Binding-site contacts:
Ligand atom OP2 contacts residue ARG229 of chain 1.A at 2.6 Å (salt-bridge).
Ligand atom OP1 contacts residue LYS479 of chain 1.A at 3.2 Å (salt-bridge).
Ligand atom O2' contacts residue SER482 of chain 1.A at 2.3 Å (h-bond).
Ligand atom OP1 contacts residue THR32 of chain 1.B at 3.3 Å.
Ligand atom OP1 contacts residue SER268 of chain 1.A at 2.5 Å (h-bond).
Ligand atom O3' contacts residue GLY31 of chain 1.B at 3.1 Å.
Ligand atom O5' contacts residue ARG363 of chain 1.B at 2.5 Å (salt-bridge).
Ligand atom O5' contacts residue V9G1 of chain 1.E at 2.1 Å (h-bond).
Ligand atom C2 contacts residue TYR326 of chain 1.A at 3.1 Å (hydrophobic).
Ligand atom C1' contacts residue SER482 of chain 1.A at 3.1 Å.
Ligand atom C2' contacts residue SER482 of chain 1.A at 3.3 Å.
Ligand atom N3 contacts residue SER482 of chain 1.A at 3.3 Å (h-bond).
Ligand atom OP2 contacts residue LYS461 of chain 1.A at 2.8 Å (salt-bridge).
Ligand atom N7 contacts residue ARG229 of chain 1.A at 2.9 Å (salt-bridge).
Ligand atom O5' contacts residue GLY31 of chain 1.B at 3.3 Å.
Ligand atom C2' contacts residue GLY302 of chain 1.A at 3.3 Å.
Ligand atom O2 contacts residue ASN442 of chain 1.A at 2.8 Å (h-bond).
Ligand atom O4' contacts residue SER482 of chain 1.A at 3.3 Å (h-bond).
Ligand atom O6 contacts residue V9G1 of chain 1.E at 2.9 Å (h-bond).
Ligand atom C8 contacts residue ARG229 of chain 1.A at 3.3 Å.
Ligand atom C4' contacts residue TYR30 of chain 1.B at 3.2 Å (hydrophobic).
Ligand atom C5' contacts residue ARG363 of chain 1.B at 3.3 Å.
Ligand atom N7 contacts residue LYS306 of chain 1.A at 3.3 Å.
Ligand atom O2' contacts residue ASN442 of chain 1.A at 3.0 Å (h-bond).
Ligand atom OP2 contacts residue LYS306 of chain 1.A at 2.3 Å (salt-bridge).
Ligand atom OP1 contacts residue ARG363 of chain 1.B at 3.0 Å (salt-bridge).
Ligand atom N3 contacts residue V9G1 of chain 1.E at 3.1 Å (h-bond).
Ligand atom P contacts residue V9G1 of chain 1.E at 1.6 Å.
Ligand atom OP2 contacts residue V9G1 of chain 1.E at 2.4 Å (h-bond).
Ligand atom O2' contacts residue THR481 of chain 1.A at 3.1 Å.
Ligand atom C5' contacts residue V9G1 of chain 1.E at 2.8 Å.
Ligand atom C8 contacts residue TYR326 of chain 1.A at 3.3 Å (hydrophobic).
Ligand atom O2' contacts residue GLY302 of chain 1.A at 2.3 Å (h-bond).
Ligand atom N7 contacts residue V9G1 of chain 1.E at 2.9 Å (h-bond).
Ligand atom N1 contacts residue LYS309 of chain 1.A at 3.3 Å.
Ligand atom O2' contacts residue ARG35 of chain 1.B at 3.3 Å (salt-bridge).
Ligand atom N2 contacts residue SER482 of chain 1.A at 2.6 Å (h-bond).
Ligand atom O2' contacts residue ILE480 of chain 1.A at 3.0 Å (h-bond).
Ligand atom OP1 contacts residue V9G1 of chain 1.E at 2.7 Å (h-bond).
Ligand atom O2' contacts residue TYR326 of chain 1.A at 3.2 Å (h-bond).

The protein below binds the small molecule below.
Small molecule (SMILES): Nc1ccn([C@@H]2O[C@H](CO[P](=O)(O)O[C@H]3[C@@H](O)[C@H](n4cnc5c(=O)nc(N)[nH]c54)O[C@@H]3COP(=O)=O)[C@@H](O[P](=O)(O)OC[C@H]3O[C@@H](n4cnc5c(N)ncnc54)[C@H](O)[C@@H]3O[P](=O)(O)OC[C@H]3O[C@@H](n4cnc5c(N)ncnc54)[C@H](O)[C@@H]3O[P](=O)(O)OC[C@H]3O[C@@H](n4cnc5c(N)ncnc54)[C@H](O)[C@@H]3O[P](=O)(O)OC[C@H]3O[C@@H](n4cnc5c(N)ncnc54)[C@H](O)[C@@H]3O[P](=O)(O)OC[C@H]3O[C@@H](n4cnc5c(N)ncnc54)[C@H](O)[C@@H]3O[P](=O)(O)OC[C@H]3O[C@@H](n4ccc(N)nc4=O)[C@H](O)[C@@H]3O[P](=O)(O)OC[C@H]3O[C@@H](n4cnc5c(N)ncnc54)[C@H](O)[C@@H]3O)[C@H]2O)c(=O)n1

Sequence of chain 1.A:
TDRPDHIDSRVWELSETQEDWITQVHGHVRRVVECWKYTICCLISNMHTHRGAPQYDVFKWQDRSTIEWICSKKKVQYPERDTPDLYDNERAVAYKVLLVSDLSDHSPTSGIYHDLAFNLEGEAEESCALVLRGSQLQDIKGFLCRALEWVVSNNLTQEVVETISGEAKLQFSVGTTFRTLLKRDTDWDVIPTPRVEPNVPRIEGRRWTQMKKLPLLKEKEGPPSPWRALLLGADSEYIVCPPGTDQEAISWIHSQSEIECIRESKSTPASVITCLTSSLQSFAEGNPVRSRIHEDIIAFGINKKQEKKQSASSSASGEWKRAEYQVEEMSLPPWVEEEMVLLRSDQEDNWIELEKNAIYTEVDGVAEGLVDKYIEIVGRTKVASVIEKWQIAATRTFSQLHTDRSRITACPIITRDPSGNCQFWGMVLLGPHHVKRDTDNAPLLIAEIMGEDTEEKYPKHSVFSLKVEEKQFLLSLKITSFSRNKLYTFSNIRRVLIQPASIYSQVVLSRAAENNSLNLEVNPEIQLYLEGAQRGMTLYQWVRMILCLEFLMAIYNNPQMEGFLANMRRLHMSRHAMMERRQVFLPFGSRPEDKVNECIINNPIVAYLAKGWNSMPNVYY

Sequence of chain 1.B:
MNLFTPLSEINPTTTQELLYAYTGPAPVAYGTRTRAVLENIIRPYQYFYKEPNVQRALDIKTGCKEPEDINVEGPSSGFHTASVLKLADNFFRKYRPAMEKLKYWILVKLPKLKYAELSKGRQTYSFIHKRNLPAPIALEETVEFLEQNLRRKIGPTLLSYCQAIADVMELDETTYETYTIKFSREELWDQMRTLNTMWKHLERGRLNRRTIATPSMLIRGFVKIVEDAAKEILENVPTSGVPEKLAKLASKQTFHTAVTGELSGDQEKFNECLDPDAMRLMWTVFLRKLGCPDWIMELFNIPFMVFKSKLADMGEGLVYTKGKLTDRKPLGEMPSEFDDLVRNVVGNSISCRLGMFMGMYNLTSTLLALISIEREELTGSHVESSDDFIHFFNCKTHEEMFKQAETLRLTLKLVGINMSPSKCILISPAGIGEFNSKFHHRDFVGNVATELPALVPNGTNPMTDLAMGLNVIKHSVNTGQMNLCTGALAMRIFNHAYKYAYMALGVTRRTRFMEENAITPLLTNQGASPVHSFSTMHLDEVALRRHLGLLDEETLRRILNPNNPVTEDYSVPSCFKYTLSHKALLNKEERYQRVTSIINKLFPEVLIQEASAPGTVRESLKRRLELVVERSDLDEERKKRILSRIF